Sequence of chain 1.A:
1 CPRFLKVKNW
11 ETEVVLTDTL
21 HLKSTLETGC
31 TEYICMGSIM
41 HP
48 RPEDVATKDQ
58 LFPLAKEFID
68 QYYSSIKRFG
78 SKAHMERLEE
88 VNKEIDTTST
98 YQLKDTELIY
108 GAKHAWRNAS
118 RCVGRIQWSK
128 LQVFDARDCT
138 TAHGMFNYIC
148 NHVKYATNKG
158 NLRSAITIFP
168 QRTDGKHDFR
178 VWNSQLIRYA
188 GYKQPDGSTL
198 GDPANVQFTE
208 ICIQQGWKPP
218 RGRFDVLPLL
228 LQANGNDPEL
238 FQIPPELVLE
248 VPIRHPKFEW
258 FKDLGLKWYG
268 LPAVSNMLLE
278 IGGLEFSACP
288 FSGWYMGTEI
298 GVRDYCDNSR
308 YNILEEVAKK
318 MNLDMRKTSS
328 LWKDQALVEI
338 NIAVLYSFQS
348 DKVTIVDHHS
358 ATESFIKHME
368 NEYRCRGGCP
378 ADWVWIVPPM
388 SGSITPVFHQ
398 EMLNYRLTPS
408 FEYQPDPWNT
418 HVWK

Binding-site contacts:
Ligand atom C24 contacts residue HIS41 of chain 1.A at 3.3 Å.
Ligand atom C17 contacts residue HEM1 of chain 1.C at 3.1 Å.
Ligand atom C06 contacts residue PHE288 of chain 1.A at 3.6 Å (hydrophobic).
Ligand atom C14 contacts residue HEM1 of chain 1.C at 3.0 Å.
Ligand atom C08 contacts residue VAL271 of chain 1.A at 3.6 Å (hydrophobic).
Ligand atom C16 contacts residue HEM1 of chain 1.C at 3.2 Å.
Ligand atom C4A contacts residue HEM1 of chain 1.C at 3.1 Å.
Ligand atom N01 contacts residue HEM1 of chain 1.C at 3.8 Å.
Ligand atom C25 contacts residue TRP10 of chain 1.B at 3.5 Å (hydrophobic).
Ligand atom C02 contacts residue GLU296 of chain 1.A at 3.4 Å.
Ligand atom N18 contacts residue MET274 of chain 1.A at 3.8 Å.
Ligand atom C4A contacts residue PHE288 of chain 1.A at 3.7 Å (hydrophobic).
Ligand atom C02 contacts residue HEM1 of chain 1.C at 3.6 Å.
Ligand atom N02 contacts residue HEM1 of chain 1.C at 3.6 Å.
Ligand atom C06 contacts residue HEM1 of chain 1.C at 3.7 Å.
Ligand atom C13 contacts residue HEM1 of chain 1.C at 3.2 Å.
Ligand atom O19 contacts residue HEM1 of chain 1.C at 3.4 Å (h-bond).
Ligand atom C14 contacts residue TRP382 of chain 1.A at 3.8 Å (hydrophobic).
Ligand atom C10 contacts residue GLU296 of chain 1.A at 3.5 Å.
Ligand atom C12 contacts residue HEM1 of chain 1.C at 2.8 Å.
Ligand atom C04 contacts residue HEM1 of chain 1.C at 3.6 Å.
Ligand atom N18 contacts residue VAL271 of chain 1.A at 3.4 Å.
Ligand atom N02 contacts residue GLU296 of chain 1.A at 2.5 Å (salt-bridge).
Ligand atom C12 contacts residue TRP382 of chain 1.A at 3.7 Å (hydrophobic).
Ligand atom N02 contacts residue TRP291 of chain 1.A at 2.8 Å (h-bond).
Ligand atom C24 contacts residue MET40 of chain 1.A at 3.6 Å (hydrophobic).
Ligand atom N01 contacts residue GLU296 of chain 1.A at 2.6 Å (salt-bridge).
Ligand atom C11 contacts residue HEM1 of chain 1.C at 3.5 Å.
Ligand atom C13 contacts residue TRP382 of chain 1.A at 3.3 Å (hydrophobic).
Ligand atom C03 contacts residue HEM1 of chain 1.C at 3.2 Å.
Ligand atom C02 contacts residue TRP291 of chain 1.A at 3.8 Å (hydrophobic).
Ligand atom C16 contacts residue VAL271 of chain 1.A at 3.6 Å (hydrophobic).
Ligand atom C15 contacts residue HEM1 of chain 1.C at 2.8 Å.
Ligand atom C09 contacts residue HEM1 of chain 1.C at 3.3 Å.
Ligand atom C07 contacts residue VAL271 of chain 1.A at 3.1 Å (hydrophobic).
Ligand atom C09 contacts residue GLU296 of chain 1.A at 3.6 Å.
Ligand atom N02 contacts residue TYR292 of chain 1.A at 3.8 Å.
Ligand atom N18 contacts residue ASN273 of chain 1.A at 3.0 Å (h-bond).
Ligand atom C23 contacts residue MET40 of chain 1.A at 3.6 Å (hydrophobic).
Ligand atom C06 contacts residue VAL271 of chain 1.A at 3.5 Å (hydrophobic).

A protein and the small-molecule ligand that binds it are described below.
Small molecule (SMILES): Cc1cc(N)nc2cc(-c3ccc(OCc4ccccn4)c(CN)c3)ccc12

Sequence of chain 1.B:
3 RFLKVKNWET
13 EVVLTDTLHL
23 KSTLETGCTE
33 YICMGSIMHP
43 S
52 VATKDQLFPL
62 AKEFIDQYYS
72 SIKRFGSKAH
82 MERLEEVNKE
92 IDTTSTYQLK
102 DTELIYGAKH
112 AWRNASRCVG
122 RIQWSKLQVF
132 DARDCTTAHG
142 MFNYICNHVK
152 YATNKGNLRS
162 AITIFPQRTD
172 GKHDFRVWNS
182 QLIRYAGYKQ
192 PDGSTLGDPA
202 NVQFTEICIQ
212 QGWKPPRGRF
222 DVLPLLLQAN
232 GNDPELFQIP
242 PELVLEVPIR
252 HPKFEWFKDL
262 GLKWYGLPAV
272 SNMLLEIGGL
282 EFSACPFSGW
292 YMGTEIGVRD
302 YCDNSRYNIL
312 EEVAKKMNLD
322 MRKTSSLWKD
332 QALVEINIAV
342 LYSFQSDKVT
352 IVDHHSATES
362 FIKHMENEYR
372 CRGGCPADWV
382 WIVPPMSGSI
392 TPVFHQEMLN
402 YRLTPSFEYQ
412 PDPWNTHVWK